A protein and the small-molecule ligand that binds it are described below.
Small molecule (SMILES): CC(=O)N[C@H]1[C@H](O[C@H]2[C@H](O)[C@@H](NC(C)=O)CO[C@@H]2CO)O[C@H](CO)[C@@H](O)[C@@H]1O

Sequence of chain 1.A:
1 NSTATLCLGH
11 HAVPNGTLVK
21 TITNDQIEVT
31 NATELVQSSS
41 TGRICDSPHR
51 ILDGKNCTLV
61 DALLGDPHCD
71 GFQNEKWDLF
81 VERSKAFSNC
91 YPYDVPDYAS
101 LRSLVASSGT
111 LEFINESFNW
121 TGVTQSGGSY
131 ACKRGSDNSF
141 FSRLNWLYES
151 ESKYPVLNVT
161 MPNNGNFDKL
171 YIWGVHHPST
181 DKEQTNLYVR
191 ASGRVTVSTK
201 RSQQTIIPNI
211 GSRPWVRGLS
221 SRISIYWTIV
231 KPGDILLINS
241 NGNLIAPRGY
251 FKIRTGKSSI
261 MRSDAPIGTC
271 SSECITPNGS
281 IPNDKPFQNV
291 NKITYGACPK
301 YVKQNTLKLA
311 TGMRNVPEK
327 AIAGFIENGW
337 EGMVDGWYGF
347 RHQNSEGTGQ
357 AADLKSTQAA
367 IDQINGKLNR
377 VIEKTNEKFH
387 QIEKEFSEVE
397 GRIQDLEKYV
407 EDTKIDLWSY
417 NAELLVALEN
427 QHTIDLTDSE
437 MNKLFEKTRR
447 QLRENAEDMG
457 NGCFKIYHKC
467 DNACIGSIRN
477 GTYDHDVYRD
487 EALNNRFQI

Binding-site contacts:
Ligand atom C8 contacts residue THR33 of chain 1.A at 3.8 Å.
Ligand atom O7 contacts residue ASN31 of chain 1.A at 3.7 Å.
Ligand atom C1 contacts residue THR311 of chain 1.A at 3.6 Å.
Ligand atom C6 contacts residue THR311 of chain 1.A at 4.0 Å.
Ligand atom O5 contacts residue THR311 of chain 1.A at 3.0 Å (h-bond).
Ligand atom C6 contacts residue THR33 of chain 1.A at 4.1 Å.
Ligand atom C5 contacts residue THR311 of chain 1.A at 4.2 Å.
Ligand atom C3 contacts residue ASN31 of chain 1.A at 3.8 Å.
Ligand atom C5 contacts residue ASN31 of chain 1.A at 3.6 Å.
Ligand atom O6 contacts residue THR311 of chain 1.A at 3.8 Å.
Ligand atom C4 contacts residue ASN31 of chain 1.A at 4.2 Å.
Ligand atom C7 contacts residue ASN31 of chain 1.A at 3.5 Å.
Ligand atom C2 contacts residue ASN31 of chain 1.A at 2.5 Å.
Ligand atom C1 contacts residue ASN31 of chain 1.A at 1.4 Å.
Ligand atom N2 contacts residue ASN31 of chain 1.A at 3.0 Å (h-bond).
Ligand atom O5 contacts residue ASN31 of chain 1.A at 2.3 Å (h-bond).